Binding-site contacts:
Ligand atom C3 contacts residue ASN222 of chain 2.A at 3.8 Å.
Ligand atom C7 contacts residue GLU107 of chain 2.A at 3.8 Å.
Ligand atom C7 contacts residue ASN222 of chain 2.A at 3.7 Å.
Ligand atom C1 contacts residue CYS163 of chain 2.A at 4.0 Å (hydrophobic).
Ligand atom C4 contacts residue CYS109 of chain 2.A at 4.2 Å (hydrophobic).
Ligand atom O5 contacts residue ASN222 of chain 2.A at 2.2 Å (h-bond).
Ligand atom O4 contacts residue CYS109 of chain 2.A at 3.8 Å.
Ligand atom N2 contacts residue ASN222 of chain 2.A at 3.0 Å (h-bond).
Ligand atom C5 contacts residue CYS109 of chain 2.A at 3.8 Å (hydrophobic).
Ligand atom C5 contacts residue ASN222 of chain 2.A at 3.5 Å.
Ligand atom C4 contacts residue ASN222 of chain 2.A at 4.2 Å.
Ligand atom N2 contacts residue GLU107 of chain 2.A at 3.3 Å (salt-bridge).
Ligand atom C1 contacts residue ASN222 of chain 2.A at 1.4 Å.
Ligand atom O3 contacts residue GLU107 of chain 2.A at 2.8 Å (salt-bridge).
Ligand atom C8 contacts residue GLU107 of chain 2.A at 3.9 Å.
Ligand atom O5 contacts residue CYS163 of chain 2.A at 4.2 Å.
Ligand atom C2 contacts residue ASN222 of chain 2.A at 2.5 Å.
Ligand atom C3 contacts residue GLU107 of chain 2.A at 3.3 Å.
Ligand atom C6 contacts residue PRO164 of chain 2.A at 3.9 Å (hydrophobic).
Ligand atom C3 contacts residue CYS109 of chain 2.A at 4.2 Å (hydrophobic).
Ligand atom C2 contacts residue GLU107 of chain 2.A at 4.0 Å.
Ligand atom C5 contacts residue CYS163 of chain 2.A at 4.1 Å (hydrophobic).
Ligand atom O7 contacts residue ASN222 of chain 2.A at 4.0 Å.

A small-molecule ligand and the protein it binds are described below.
Small molecule (SMILES): CC(=O)N[C@@H]1[C@@H](O)[C@H](O)[C@@H](CO)O[C@H]1O

Sequence of chain 2.A:
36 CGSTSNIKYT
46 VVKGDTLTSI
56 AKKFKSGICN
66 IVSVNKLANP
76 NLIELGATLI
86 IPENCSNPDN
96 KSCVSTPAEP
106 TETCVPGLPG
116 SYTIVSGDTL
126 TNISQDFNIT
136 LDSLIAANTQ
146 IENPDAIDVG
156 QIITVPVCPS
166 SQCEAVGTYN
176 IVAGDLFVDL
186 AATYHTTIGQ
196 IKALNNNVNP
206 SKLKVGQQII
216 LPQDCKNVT